A protein and the small-molecule ligand that binds it are described below.
Small molecule (SMILES): CC(=O)N[C@@H]1[C@@H](O)[C@H](O[C@@H]2O[C@H](CO[C@]3(C(=O)O)C[C@H](O)[C@@H](NC(C)=O)[C@H]([C@H](O)[C@H](O)CO)O3)[C@H](O)[C@H](O)[C@H]2O)[C@@H](CO)O[C@H]1O

Sequence of chain 40.C:
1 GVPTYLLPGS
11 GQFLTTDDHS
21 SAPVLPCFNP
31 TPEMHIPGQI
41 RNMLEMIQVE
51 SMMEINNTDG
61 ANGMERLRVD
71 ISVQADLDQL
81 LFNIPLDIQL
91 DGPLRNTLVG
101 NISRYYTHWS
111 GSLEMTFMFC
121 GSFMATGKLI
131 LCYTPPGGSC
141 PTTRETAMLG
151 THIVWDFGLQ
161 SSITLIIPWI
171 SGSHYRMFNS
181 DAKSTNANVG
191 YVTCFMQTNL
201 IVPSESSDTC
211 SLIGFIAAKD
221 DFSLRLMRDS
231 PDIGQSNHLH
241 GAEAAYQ

Sequence of chain 40.A:
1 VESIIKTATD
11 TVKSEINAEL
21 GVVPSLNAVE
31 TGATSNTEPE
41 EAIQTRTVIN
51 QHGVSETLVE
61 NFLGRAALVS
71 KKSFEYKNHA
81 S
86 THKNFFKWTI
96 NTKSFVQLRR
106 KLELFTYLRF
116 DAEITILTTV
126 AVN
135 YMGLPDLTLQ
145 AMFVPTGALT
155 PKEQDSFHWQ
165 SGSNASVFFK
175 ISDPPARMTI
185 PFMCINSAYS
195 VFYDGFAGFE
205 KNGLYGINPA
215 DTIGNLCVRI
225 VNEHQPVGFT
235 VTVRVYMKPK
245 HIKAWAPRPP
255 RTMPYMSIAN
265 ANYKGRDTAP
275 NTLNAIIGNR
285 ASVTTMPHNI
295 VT

Binding-site contacts:
Ligand atom O7 contacts residue SER180 of chain 40.C at 3.7 Å.
Ligand atom C3 contacts residue ARG104 of chain 40.C at 3.9 Å.
Ligand atom C3 contacts residue PRO274 of chain 40.A at 3.8 Å (hydrophobic).
Ligand atom C11 contacts residue GLY234 of chain 40.C at 3.9 Å.
Ligand atom C5 contacts residue PRO231 of chain 40.C at 3.6 Å (hydrophobic).
Ligand atom O3 contacts residue ASP91 of chain 40.C at 4.0 Å.
Ligand atom C4 contacts residue ASP232 of chain 40.C at 3.5 Å.
Ligand atom C11 contacts residue PRO231 of chain 40.C at 4.0 Å (hydrophobic).
Ligand atom C6 contacts residue PRO231 of chain 40.C at 4.0 Å (hydrophobic).
Ligand atom O4 contacts residue ASN275 of chain 40.A at 3.0 Å (h-bond).
Ligand atom C3 contacts residue ASP232 of chain 40.C at 4.1 Å.
Ligand atom C4 contacts residue ARG104 of chain 40.C at 4.0 Å.
Ligand atom O10 contacts residue ASN275 of chain 40.A at 2.9 Å (h-bond).
Ligand atom O4 contacts residue ARG95 of chain 40.C at 3.6 Å.
Ligand atom O10 contacts residue ARG270 of chain 40.A at 4.0 Å.
Ligand atom O6 contacts residue PRO274 of chain 40.A at 3.7 Å.
Ligand atom C3 contacts residue ARG95 of chain 40.C at 3.9 Å.
Ligand atom O3 contacts residue PRO274 of chain 40.A at 3.9 Å.
Ligand atom O4 contacts residue ASP91 of chain 40.C at 2.8 Å (salt-bridge).
Ligand atom C4 contacts residue ASP91 of chain 40.C at 3.3 Å.
Ligand atom O3 contacts residue GLY282 of chain 40.A at 3.4 Å.
Ligand atom C6 contacts residue ASP91 of chain 40.C at 3.9 Å.
Ligand atom O4 contacts residue PRO231 of chain 40.C at 3.8 Å.
Ligand atom C11 contacts residue ILE233 of chain 40.C at 3.8 Å (hydrophobic).
Ligand atom C3 contacts residue PRO274 of chain 40.A at 4.1 Å (hydrophobic).
Ligand atom C10 contacts residue ASN275 of chain 40.A at 3.2 Å.
Ligand atom N5 contacts residue PRO231 of chain 40.C at 2.9 Å (h-bond).
Ligand atom O1B contacts residue ARG104 of chain 40.C at 2.8 Å (salt-bridge).
Ligand atom O7 contacts residue PRO274 of chain 40.A at 3.4 Å.
Ligand atom N5 contacts residue ASN275 of chain 40.A at 3.5 Å (h-bond).
Ligand atom C10 contacts residue PRO231 of chain 40.C at 3.9 Å (hydrophobic).
Ligand atom C4 contacts residue PRO274 of chain 40.A at 4.0 Å (hydrophobic).
Ligand atom C1 contacts residue ARG104 of chain 40.C at 3.7 Å.
Ligand atom C11 contacts residue ASP232 of chain 40.C at 3.8 Å.
Ligand atom O4 contacts residue ASP232 of chain 40.C at 2.8 Å (salt-bridge).
Ligand atom C5 contacts residue PRO274 of chain 40.A at 3.9 Å (hydrophobic).
Ligand atom O6 contacts residue ASP91 of chain 40.C at 3.3 Å.
Ligand atom C4 contacts residue PRO231 of chain 40.C at 3.4 Å (hydrophobic).
Ligand atom C4 contacts residue ASN275 of chain 40.A at 3.8 Å.
Ligand atom C5 contacts residue ASN275 of chain 40.A at 3.5 Å.